This protein binds this small molecule.
Small molecule (SMILES): CC(=O)OCC1=C(C(=O)O)N2C(=O)[C@@H](NC(=O)Cc3cccs3)[C@H]2SC1

Binding-site contacts:
Ligand atom O22 contacts residue MET83 of chain 1.A at 3.0 Å (h-bond).
Ligand atom O20 contacts residue SER118 of chain 1.A at 3.5 Å (h-bond).
Ligand atom C2 contacts residue SER118 of chain 1.A at 3.5 Å.
Ligand atom O4B contacts residue TYR32 of chain 1.A at 3.6 Å.
Ligand atom C3' contacts residue CYS31 of chain 1.A at 3.5 Å (hydrophobic).
Ligand atom O22 contacts residue CYS31 of chain 1.A at 3.6 Å.
Ligand atom C17 contacts residue SO41 of chain 1.D at 3.4 Å.
Ligand atom O22 contacts residue ASN82 of chain 1.A at 3.4 Å (h-bond).
Ligand atom C17 contacts residue HIS144 of chain 1.A at 3.9 Å.
Ligand atom C4' contacts residue ARG51 of chain 1.A at 3.5 Å.
Ligand atom O20 contacts residue TYR30 of chain 1.A at 3.8 Å.
Ligand atom O12 contacts residue ARG143 of chain 1.A at 3.3 Å (salt-bridge).
Ligand atom S19 contacts residue PRO33 of chain 1.A at 3.8 Å.
Ligand atom O12 contacts residue LEU153 of chain 1.A at 3.8 Å.
Ligand atom C4' contacts residue CYS31 of chain 1.A at 3.6 Å (hydrophobic).
Ligand atom O9 contacts residue TYR70 of chain 1.A at 3.5 Å.
Ligand atom C6 contacts residue TYR70 of chain 1.A at 3.6 Å (hydrophobic).
Ligand atom O4A contacts residue ASN82 of chain 1.A at 2.8 Å (h-bond).
Ligand atom O4A contacts residue CYS31 of chain 1.A at 3.5 Å (h-bond).
Ligand atom O4A contacts residue GLY81 of chain 1.A at 3.0 Å.
Ligand atom C16 contacts residue SO41 of chain 1.D at 2.8 Å.
Ligand atom O4B contacts residue PRO33 of chain 1.A at 3.4 Å.
Ligand atom O9 contacts residue ARG51 of chain 1.A at 3.6 Å.
Ligand atom C3 contacts residue PRO33 of chain 1.A at 3.8 Å (hydrophobic).
Ligand atom C7 contacts residue TYR70 of chain 1.A at 3.8 Å (hydrophobic).
Ligand atom C15 contacts residue SO41 of chain 1.D at 3.5 Å.
Ligand atom C23 contacts residue TYR130 of chain 1.A at 3.8 Å (hydrophobic).
Ligand atom C23 contacts residue LEU80 of chain 1.A at 3.7 Å (hydrophobic).
Ligand atom S1 contacts residue PRO33 of chain 1.A at 3.8 Å.
Ligand atom N5 contacts residue TYR70 of chain 1.A at 3.7 Å.
Ligand atom C4 contacts residue PRO33 of chain 1.A at 3.7 Å (hydrophobic).
Ligand atom C17 contacts residue ARG143 of chain 1.A at 3.8 Å.
Ligand atom O4B contacts residue ARG51 of chain 1.A at 2.9 Å (salt-bridge).
Ligand atom O4B contacts residue CYS31 of chain 1.A at 3.7 Å.
Ligand atom O4A contacts residue ARG51 of chain 1.A at 2.8 Å (salt-bridge).
Ligand atom C3' contacts residue TYR30 of chain 1.A at 3.3 Å (hydrophobic).
Ligand atom C4' contacts residue PRO33 of chain 1.A at 3.9 Å (hydrophobic).
Ligand atom S19 contacts residue ARG143 of chain 1.A at 3.7 Å.
Ligand atom C8 contacts residue TYR70 of chain 1.A at 3.7 Å (hydrophobic).
Ligand atom S19 contacts residue PHE120 of chain 1.A at 3.7 Å.

Sequence of chain 1.A:
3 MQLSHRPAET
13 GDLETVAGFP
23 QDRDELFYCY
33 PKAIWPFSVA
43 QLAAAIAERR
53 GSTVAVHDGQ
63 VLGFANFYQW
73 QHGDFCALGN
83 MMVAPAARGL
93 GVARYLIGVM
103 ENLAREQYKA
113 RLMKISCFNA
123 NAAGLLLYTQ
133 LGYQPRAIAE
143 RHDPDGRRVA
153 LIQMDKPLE